The small molecule below binds the protein below.
Small molecule (SMILES): CC(=O)N[C@@H]1[C@@H](O)[C@H](O)[C@@H](CO)O[C@H]1O

Binding-site contacts:
Ligand atom C1 contacts residue ASN67 of chain 18.C at 1.4 Å.
Ligand atom O5 contacts residue ASN67 of chain 18.C at 2.5 Å (h-bond).
Ligand atom C8 contacts residue MET118 of chain 18.C at 4.0 Å (hydrophobic).
Ligand atom C7 contacts residue PHE90 of chain 18.C at 4.3 Å (hydrophobic).
Ligand atom C2 contacts residue ASN67 of chain 18.C at 2.4 Å.
Ligand atom C8 contacts residue ARG89 of chain 18.C at 4.1 Å.
Ligand atom C8 contacts residue PHE90 of chain 18.C at 3.6 Å (hydrophobic).
Ligand atom N2 contacts residue ASN67 of chain 18.C at 2.8 Å (h-bond).
Ligand atom C7 contacts residue ASN67 of chain 18.C at 3.7 Å.
Ligand atom O6 contacts residue ASN67 of chain 18.C at 3.7 Å.
Ligand atom C3 contacts residue ASN67 of chain 18.C at 3.8 Å.
Ligand atom C4 contacts residue ASN67 of chain 18.C at 4.3 Å.
Ligand atom C5 contacts residue ASN67 of chain 18.C at 3.8 Å.
Ligand atom O7 contacts residue ASN67 of chain 18.C at 4.1 Å.

Sequence of chain 18.C:
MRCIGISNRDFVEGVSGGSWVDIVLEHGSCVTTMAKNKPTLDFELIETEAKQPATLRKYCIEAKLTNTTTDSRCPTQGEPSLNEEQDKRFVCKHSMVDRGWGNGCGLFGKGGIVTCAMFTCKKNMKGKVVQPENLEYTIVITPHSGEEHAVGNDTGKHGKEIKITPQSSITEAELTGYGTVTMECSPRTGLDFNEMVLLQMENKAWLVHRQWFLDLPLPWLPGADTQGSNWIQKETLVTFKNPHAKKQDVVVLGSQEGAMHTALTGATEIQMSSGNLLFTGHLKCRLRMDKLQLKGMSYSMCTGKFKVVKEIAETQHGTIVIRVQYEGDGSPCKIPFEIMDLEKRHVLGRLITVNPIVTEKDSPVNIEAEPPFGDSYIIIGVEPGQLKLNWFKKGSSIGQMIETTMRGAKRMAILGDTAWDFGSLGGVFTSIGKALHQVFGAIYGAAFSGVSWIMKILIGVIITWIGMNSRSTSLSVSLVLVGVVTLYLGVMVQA